A protein and the small-molecule ligand that binds it are described below.
Small molecule (SMILES): CC(=O)N[C@@H]1[C@@H](O)[C@H](O)[C@@H](CO)O[C@H]1O

Sequence of chain 1.B:
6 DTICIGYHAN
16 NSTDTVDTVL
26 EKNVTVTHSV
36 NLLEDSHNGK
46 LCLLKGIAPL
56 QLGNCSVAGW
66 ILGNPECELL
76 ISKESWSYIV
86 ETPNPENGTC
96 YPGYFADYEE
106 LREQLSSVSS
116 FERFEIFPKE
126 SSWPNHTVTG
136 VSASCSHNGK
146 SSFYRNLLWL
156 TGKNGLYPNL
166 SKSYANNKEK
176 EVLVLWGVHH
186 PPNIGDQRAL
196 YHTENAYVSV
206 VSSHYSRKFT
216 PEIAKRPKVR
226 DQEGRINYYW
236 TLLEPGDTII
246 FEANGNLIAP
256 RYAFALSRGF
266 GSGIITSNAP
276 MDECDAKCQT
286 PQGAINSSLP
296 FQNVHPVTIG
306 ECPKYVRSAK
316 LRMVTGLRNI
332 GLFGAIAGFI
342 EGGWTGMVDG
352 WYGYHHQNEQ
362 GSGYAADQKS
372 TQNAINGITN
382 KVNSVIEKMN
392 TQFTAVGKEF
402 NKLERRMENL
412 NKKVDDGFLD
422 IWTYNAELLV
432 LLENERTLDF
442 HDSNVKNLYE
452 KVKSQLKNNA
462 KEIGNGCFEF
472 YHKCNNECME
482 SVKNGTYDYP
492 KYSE

Binding-site contacts:
Ligand atom C5 contacts residue ASN164 of chain 1.B at 3.7 Å.
Ligand atom C4 contacts residue ASN164 of chain 1.B at 4.2 Å.
Ligand atom C5 contacts residue TYR202 of chain 1.B at 4.2 Å (hydrophobic).
Ligand atom O5 contacts residue TYR202 of chain 1.B at 3.9 Å.
Ligand atom C5 contacts residue ASN249 of chain 1.B at 4.3 Å.
Ligand atom O6 contacts residue TYR202 of chain 1.B at 4.2 Å.
Ligand atom C6 contacts residue ASN249 of chain 1.B at 4.3 Å.
Ligand atom C2 contacts residue ASN164 of chain 1.B at 2.5 Å.
Ligand atom C6 contacts residue TYR202 of chain 1.B at 3.5 Å (hydrophobic).
Ligand atom C7 contacts residue ASN164 of chain 1.B at 3.9 Å.
Ligand atom O5 contacts residue ASN164 of chain 1.B at 2.4 Å (h-bond).
Ligand atom C3 contacts residue ASN164 of chain 1.B at 3.8 Å.
Ligand atom O6 contacts residue ASN249 of chain 1.B at 4.4 Å.
Ligand atom O5 contacts residue ASN249 of chain 1.B at 4.5 Å.
Ligand atom C1 contacts residue ASN164 of chain 1.B at 1.4 Å.
Ligand atom N2 contacts residue ASN164 of chain 1.B at 2.9 Å (h-bond).
Ligand atom C8 contacts residue ASN164 of chain 1.B at 4.1 Å.